A small-molecule ligand and the protein it binds are described below.
Small molecule (SMILES): CC(=O)N[C@@H]1[C@@H](O[C@@H]2O[C@H](CO)[C@H](O)[C@H](O[C@]3(C(=O)O)C[C@H](O)[C@@H](NC(C)=O)[C@H]([C@H](O)[C@H](O)CO)O3)[C@H]2O)[C@H](O)[C@@H](CO)O[C@H]1O

Binding-site contacts:
Ligand atom O1A contacts residue GLN219 of chain 1.C at 3.3 Å.
Ligand atom O1B contacts residue GLN219 of chain 1.C at 3.4 Å (h-bond).
Ligand atom C1 contacts residue GLY130 of chain 1.C at 3.5 Å.
Ligand atom O3 contacts residue GLN219 of chain 1.C at 3.1 Å (h-bond).
Ligand atom C6 contacts residue GLU183 of chain 1.C at 3.9 Å.
Ligand atom C11 contacts residue GLU128 of chain 1.C at 3.9 Å.
Ligand atom O6 contacts residue GLN219 of chain 1.C at 3.8 Å.
Ligand atom C1 contacts residue SER129 of chain 1.C at 3.3 Å.
Ligand atom O1A contacts residue SER129 of chain 1.C at 2.4 Å (h-bond).
Ligand atom C11 contacts residue GLY127 of chain 1.C at 3.6 Å.
Ligand atom C8 contacts residue TYR91 of chain 1.C at 3.4 Å (hydrophobic).
Ligand atom O9 contacts residue GLY221 of chain 1.C at 3.6 Å.
Ligand atom O7 contacts residue LEU187 of chain 1.C at 3.5 Å.
Ligand atom O1A contacts residue GLY130 of chain 1.C at 3.7 Å.
Ligand atom N5 contacts residue GLU128 of chain 1.C at 3.0 Å (salt-bridge).
Ligand atom O1B contacts residue SER129 of chain 1.C at 3.4 Å.
Ligand atom C11 contacts residue TRP146 of chain 1.C at 3.9 Å (hydrophobic).
Ligand atom O9 contacts residue TYR91 of chain 1.C at 2.7 Å (h-bond).
Ligand atom C9 contacts residue HIS176 of chain 1.C at 3.1 Å.
Ligand atom C9 contacts residue TYR91 of chain 1.C at 3.0 Å (hydrophobic).
Ligand atom C7 contacts residue TRP146 of chain 1.C at 3.5 Å (hydrophobic).
Ligand atom O4 contacts residue GLU128 of chain 1.C at 3.7 Å.
Ligand atom C5 contacts residue GLU128 of chain 1.C at 3.7 Å.
Ligand atom O9 contacts residue HIS176 of chain 1.C at 3.1 Å (h-bond).
Ligand atom C4 contacts residue GLN219 of chain 1.C at 3.7 Å.
Ligand atom O9 contacts residue GLU183 of chain 1.C at 2.7 Å (salt-bridge).
Ligand atom C8 contacts residue TRP146 of chain 1.C at 3.8 Å (hydrophobic).
Ligand atom C4 contacts residue GLU128 of chain 1.C at 3.4 Å.
Ligand atom O10 contacts residue LEU187 of chain 1.C at 3.6 Å.
Ligand atom O8 contacts residue TYR91 of chain 1.C at 2.6 Å (h-bond).
Ligand atom O8 contacts residue TRP146 of chain 1.C at 3.6 Å.
Ligand atom C2 contacts residue GLN219 of chain 1.C at 3.9 Å.
Ligand atom O8 contacts residue GLN219 of chain 1.C at 3.2 Å (h-bond).
Ligand atom C9 contacts residue GLU183 of chain 1.C at 3.3 Å.
Ligand atom O4 contacts residue GLN219 of chain 1.C at 2.7 Å (h-bond).
Ligand atom C10 contacts residue GLU128 of chain 1.C at 3.9 Å.
Ligand atom O1B contacts residue GLY130 of chain 1.C at 2.6 Å (h-bond).
Ligand atom C9 contacts residue TRP146 of chain 1.C at 3.7 Å (hydrophobic).
Ligand atom O1B contacts residue ASN138 of chain 1.C at 3.8 Å.
Ligand atom C1 contacts residue GLN219 of chain 1.C at 3.3 Å.

Sequence of chain 1.C:
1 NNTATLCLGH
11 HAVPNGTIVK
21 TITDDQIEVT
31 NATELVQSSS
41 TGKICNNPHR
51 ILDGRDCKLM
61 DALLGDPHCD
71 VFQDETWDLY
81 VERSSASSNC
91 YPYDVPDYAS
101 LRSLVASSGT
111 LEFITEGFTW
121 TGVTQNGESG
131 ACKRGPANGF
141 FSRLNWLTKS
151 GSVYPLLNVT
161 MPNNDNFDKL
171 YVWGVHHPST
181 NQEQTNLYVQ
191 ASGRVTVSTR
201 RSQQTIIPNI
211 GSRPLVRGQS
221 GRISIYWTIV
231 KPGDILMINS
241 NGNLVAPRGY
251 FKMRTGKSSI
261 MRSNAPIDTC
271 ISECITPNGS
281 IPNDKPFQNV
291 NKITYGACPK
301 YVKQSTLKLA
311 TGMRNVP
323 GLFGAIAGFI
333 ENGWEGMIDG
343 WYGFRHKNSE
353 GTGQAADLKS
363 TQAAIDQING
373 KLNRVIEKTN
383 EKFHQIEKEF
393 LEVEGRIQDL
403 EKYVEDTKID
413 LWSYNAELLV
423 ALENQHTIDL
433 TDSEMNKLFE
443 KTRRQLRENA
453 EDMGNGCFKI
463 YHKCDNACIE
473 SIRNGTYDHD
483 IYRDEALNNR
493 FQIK